Sequence of chain 1.A:
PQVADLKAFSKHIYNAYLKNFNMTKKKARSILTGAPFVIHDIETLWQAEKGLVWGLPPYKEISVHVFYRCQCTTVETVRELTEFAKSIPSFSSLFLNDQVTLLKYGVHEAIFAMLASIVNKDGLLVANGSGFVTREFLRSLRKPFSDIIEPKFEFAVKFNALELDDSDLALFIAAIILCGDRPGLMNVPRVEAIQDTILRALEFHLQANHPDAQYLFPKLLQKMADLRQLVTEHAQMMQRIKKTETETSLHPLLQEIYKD

The protein below binds the small molecule below.
Small molecule (SMILES): CCCCCCCO[C@@H]1O[C@H](CO)[C@@H](O)[C@H](O)[C@H]1O

Binding-site contacts:
Ligand atom C8 contacts residue LYS114 of chain 1.A at 4.3 Å.
Ligand atom C8 contacts residue LEU263 of chain 1.A at 4.1 Å (hydrophobic).
Ligand atom O1 contacts residue LYS114 of chain 1.A at 4.1 Å.
Ligand atom C5 contacts residue VAL110 of chain 1.A at 4.2 Å (hydrophobic).
Ligand atom O3 contacts residue GLU266 of chain 1.A at 4.5 Å.
Ligand atom C9 contacts residue LYS114 of chain 1.A at 3.9 Å.
Ligand atom C12 contacts residue LEU113 of chain 1.A at 3.6 Å (hydrophobic).
Ligand atom O1 contacts residue GLU266 of chain 1.A at 3.4 Å.
Ligand atom C11 contacts residue LEU113 of chain 1.A at 3.8 Å (hydrophobic).
Ligand atom C13 contacts residue THR92 of chain 1.A at 3.9 Å.
Ligand atom C10 contacts residue LEU263 of chain 1.A at 4.0 Å (hydrophobic).
Ligand atom C9 contacts residue ILE267 of chain 1.A at 3.8 Å (hydrophobic).
Ligand atom C1 contacts residue LYS114 of chain 1.A at 3.8 Å.
Ligand atom O2 contacts residue LYS269 of chain 1.A at 2.9 Å (salt-bridge).
Ligand atom C7 contacts residue LYS114 of chain 1.A at 4.1 Å.
Ligand atom C1 contacts residue VAL110 of chain 1.A at 4.5 Å (hydrophobic).
Ligand atom C10 contacts residue VAL110 of chain 1.A at 4.2 Å (hydrophobic).
Ligand atom C1 contacts residue GLU266 of chain 1.A at 4.2 Å.
Ligand atom C2 contacts residue GLU266 of chain 1.A at 3.7 Å.
Ligand atom C2 contacts residue LYS269 of chain 1.A at 3.4 Å.
Ligand atom O3 contacts residue LYS269 of chain 1.A at 2.8 Å.
Ligand atom C8 contacts residue ILE267 of chain 1.A at 3.8 Å (hydrophobic).
Ligand atom C7 contacts residue GLU266 of chain 1.A at 4.2 Å.
Ligand atom C3 contacts residue GLU266 of chain 1.A at 4.1 Å.
Ligand atom C7 contacts residue VAL110 of chain 1.A at 3.8 Å (hydrophobic).
Ligand atom O2 contacts residue GLU266 of chain 1.A at 2.7 Å (salt-bridge).
Ligand atom C8 contacts residue GLU266 of chain 1.A at 3.9 Å.
Ligand atom C12 contacts residue THR92 of chain 1.A at 3.8 Å.
Ligand atom C9 contacts residue LEU263 of chain 1.A at 4.2 Å (hydrophobic).
Ligand atom O5 contacts residue GLU266 of chain 1.A at 4.2 Å.
Ligand atom O5 contacts residue VAL110 of chain 1.A at 4.0 Å.
Ligand atom C3 contacts residue LYS269 of chain 1.A at 3.4 Å.
Ligand atom O2 contacts residue LYS114 of chain 1.A at 3.8 Å.
Ligand atom C6 contacts residue VAL110 of chain 1.A at 4.0 Å (hydrophobic).
Ligand atom C2 contacts residue LYS114 of chain 1.A at 4.2 Å.